Sequence of chain 1.A:
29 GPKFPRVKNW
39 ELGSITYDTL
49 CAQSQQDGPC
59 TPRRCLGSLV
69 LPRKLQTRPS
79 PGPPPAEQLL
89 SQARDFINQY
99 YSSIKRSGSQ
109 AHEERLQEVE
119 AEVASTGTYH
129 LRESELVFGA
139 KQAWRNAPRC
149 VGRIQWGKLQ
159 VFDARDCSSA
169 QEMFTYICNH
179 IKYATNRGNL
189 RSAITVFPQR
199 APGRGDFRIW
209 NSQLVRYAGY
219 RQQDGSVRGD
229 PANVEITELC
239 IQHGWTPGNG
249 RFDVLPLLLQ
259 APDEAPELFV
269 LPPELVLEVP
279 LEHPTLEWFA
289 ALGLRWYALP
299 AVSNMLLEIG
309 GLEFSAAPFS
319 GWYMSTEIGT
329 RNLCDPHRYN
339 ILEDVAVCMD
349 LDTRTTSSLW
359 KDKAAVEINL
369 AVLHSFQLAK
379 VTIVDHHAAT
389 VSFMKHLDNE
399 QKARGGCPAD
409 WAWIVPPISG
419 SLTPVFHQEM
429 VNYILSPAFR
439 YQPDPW

The small molecule below binds the protein below.
Small molecule (SMILES): CCSC(=N)N

Binding-site contacts:
Ligand atom C2 contacts residue PHE317 of chain 1.A at 3.9 Å (hydrophobic).
Ligand atom S contacts residue GLY319 of chain 1.A at 3.9 Å.
Ligand atom N2 contacts residue PRO298 of chain 1.A at 4.0 Å.
Ligand atom S contacts residue TRP320 of chain 1.A at 4.1 Å.
Ligand atom C1 contacts residue SER318 of chain 1.A at 4.5 Å.
Ligand atom C3 contacts residue TRP320 of chain 1.A at 4.0 Å (hydrophobic).
Ligand atom C1 contacts residue PRO298 of chain 1.A at 3.4 Å (hydrophobic).
Ligand atom N2 contacts residue MET322 of chain 1.A at 4.4 Å.
Ligand atom N1 contacts residue HEM1 of chain 1.G at 3.8 Å.
Ligand atom C1 contacts residue ALA299 of chain 1.A at 4.3 Å (hydrophobic).
Ligand atom C2 contacts residue VAL300 of chain 1.A at 4.4 Å (hydrophobic).
Ligand atom C3 contacts residue PRO298 of chain 1.A at 4.0 Å (hydrophobic).
Ligand atom C1 contacts residue PHE317 of chain 1.A at 4.0 Å (hydrophobic).
Ligand atom N2 contacts residue HEM1 of chain 1.G at 3.6 Å.
Ligand atom S contacts residue HEM1 of chain 1.G at 3.4 Å (h-bond).
Ligand atom N1 contacts residue GLU325 of chain 1.A at 2.9 Å (salt-bridge).
Ligand atom C3 contacts residue GLU325 of chain 1.A at 3.4 Å.
Ligand atom C3 contacts residue HEM1 of chain 1.G at 3.8 Å.
Ligand atom S contacts residue PRO298 of chain 1.A at 4.0 Å.
Ligand atom C1 contacts residue VAL300 of chain 1.A at 3.3 Å (hydrophobic).
Ligand atom C2 contacts residue PRO298 of chain 1.A at 4.3 Å (hydrophobic).
Ligand atom C2 contacts residue GLY319 of chain 1.A at 4.3 Å.
Ligand atom C2 contacts residue HEM1 of chain 1.G at 3.5 Å.
Ligand atom N1 contacts residue PRO298 of chain 1.A at 4.4 Å.
Ligand atom N2 contacts residue TRP320 of chain 1.A at 3.0 Å (h-bond).
Ligand atom N2 contacts residue TYR321 of chain 1.A at 3.9 Å.
Ligand atom N2 contacts residue GLU325 of chain 1.A at 2.8 Å (salt-bridge).